Sequence of chain 1.A:
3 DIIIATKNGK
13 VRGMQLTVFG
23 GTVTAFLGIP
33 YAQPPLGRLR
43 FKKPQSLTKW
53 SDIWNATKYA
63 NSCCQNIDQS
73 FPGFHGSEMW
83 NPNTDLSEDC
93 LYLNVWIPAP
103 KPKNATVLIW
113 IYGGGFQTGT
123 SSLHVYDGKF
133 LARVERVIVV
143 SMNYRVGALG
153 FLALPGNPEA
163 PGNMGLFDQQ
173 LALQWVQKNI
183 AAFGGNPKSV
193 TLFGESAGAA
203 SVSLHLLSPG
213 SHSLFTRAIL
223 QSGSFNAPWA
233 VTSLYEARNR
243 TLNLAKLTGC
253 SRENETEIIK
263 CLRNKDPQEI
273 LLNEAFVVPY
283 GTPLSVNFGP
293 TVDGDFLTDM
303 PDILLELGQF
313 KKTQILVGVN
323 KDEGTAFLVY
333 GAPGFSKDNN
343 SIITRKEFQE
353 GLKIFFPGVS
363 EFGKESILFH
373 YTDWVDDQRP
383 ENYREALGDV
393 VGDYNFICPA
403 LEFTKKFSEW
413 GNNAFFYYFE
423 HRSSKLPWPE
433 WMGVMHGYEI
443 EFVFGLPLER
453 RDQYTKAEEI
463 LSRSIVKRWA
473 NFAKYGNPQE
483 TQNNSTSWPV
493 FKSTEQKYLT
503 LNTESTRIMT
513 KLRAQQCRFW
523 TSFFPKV

A protein and the small-molecule ligand that binds it are described below.
Small molecule (SMILES): CC(=O)N[C@@H]1[C@@H](O)[C@H](O)[C@@H](CO)O[C@H]1O

Binding-site contacts:
Ligand atom C4 contacts residue ASN256 of chain 1.A at 4.3 Å.
Ligand atom C6 contacts residue THR258 of chain 1.A at 4.5 Å.
Ligand atom C5 contacts residue ASN256 of chain 1.A at 3.8 Å.
Ligand atom O5 contacts residue ASN256 of chain 1.A at 2.7 Å (h-bond).
Ligand atom C2 contacts residue ASN256 of chain 1.A at 2.5 Å.
Ligand atom C3 contacts residue ASN256 of chain 1.A at 3.7 Å.
Ligand atom C8 contacts residue ASN256 of chain 1.A at 4.0 Å.
Ligand atom C5 contacts residue THR258 of chain 1.A at 4.2 Å.
Ligand atom O5 contacts residue THR258 of chain 1.A at 4.4 Å.
Ligand atom C7 contacts residue ASN256 of chain 1.A at 2.9 Å.
Ligand atom O7 contacts residue ASN256 of chain 1.A at 3.0 Å (h-bond).
Ligand atom N2 contacts residue ASN256 of chain 1.A at 2.6 Å (h-bond).
Ligand atom C1 contacts residue ASN256 of chain 1.A at 1.5 Å.
Ligand atom C1 contacts residue THR258 of chain 1.A at 4.3 Å.